A protein and the small-molecule ligand that binds it are described below.
Small molecule (SMILES): O=C(O)c1ccc(C(=O)O)cc1

Binding-site contacts:
Ligand atom C06 contacts residue TRP156 of chain 1.A at 4.5 Å (hydrophobic).
Ligand atom O11 contacts residue PHE63 of chain 1.A at 4.1 Å.
Ligand atom C10 contacts residue ALA131 of chain 1.A at 3.4 Å (hydrophobic).
Ligand atom C05 contacts residue TRP156 of chain 1.A at 3.6 Å (hydrophobic).
Ligand atom O11 contacts residue ALA131 of chain 1.A at 3.2 Å.
Ligand atom C05 contacts residue ILE179 of chain 1.A at 4.2 Å (hydrophobic).
Ligand atom C05 contacts residue MET132 of chain 1.A at 3.6 Å (hydrophobic).
Ligand atom C04 contacts residue PHE63 of chain 1.A at 4.0 Å (hydrophobic).
Ligand atom C06 contacts residue PHE63 of chain 1.A at 4.3 Å (hydrophobic).
Ligand atom C04 contacts residue ILE179 of chain 1.A at 4.1 Å (hydrophobic).
Ligand atom C06 contacts residue ILE179 of chain 1.A at 4.0 Å (hydrophobic).
Ligand atom C03 contacts residue HIS209 of chain 1.A at 4.4 Å.
Ligand atom O12 contacts residue PHE63 of chain 1.A at 2.9 Å (h-bond).
Ligand atom C06 contacts residue MET132 of chain 1.A at 4.4 Å (hydrophobic).
Ligand atom O08 contacts residue DMS1 of chain 1.D at 3.6 Å.
Ligand atom O11 contacts residue ILE179 of chain 1.A at 4.5 Å.
Ligand atom C03 contacts residue ILE179 of chain 1.A at 3.9 Å (hydrophobic).
Ligand atom O08 contacts residue TRP156 of chain 1.A at 4.0 Å.
Ligand atom C02 contacts residue ILE179 of chain 1.A at 3.7 Å (hydrophobic).
Ligand atom O11 contacts residue HIS209 of chain 1.A at 2.9 Å (h-bond).
Ligand atom C01 contacts residue PHE63 of chain 1.A at 3.8 Å (hydrophobic).
Ligand atom C02 contacts residue PHE63 of chain 1.A at 3.7 Å (hydrophobic).
Ligand atom C10 contacts residue PHE63 of chain 1.A at 3.5 Å (hydrophobic).
Ligand atom C04 contacts residue MET132 of chain 1.A at 3.7 Å (hydrophobic).
Ligand atom O12 contacts residue GLY62 of chain 1.A at 3.8 Å.
Ligand atom O12 contacts residue ALA131 of chain 1.A at 3.0 Å.
Ligand atom C01 contacts residue ILE179 of chain 1.A at 3.8 Å (hydrophobic).
Ligand atom O12 contacts residue MET132 of chain 1.A at 2.9 Å (h-bond).
Ligand atom C04 contacts residue TRP156 of chain 1.A at 3.8 Å (hydrophobic).
Ligand atom O09 contacts residue DMS1 of chain 1.D at 3.7 Å.
Ligand atom C07 contacts residue DMS1 of chain 1.D at 3.7 Å.
Ligand atom C10 contacts residue MET132 of chain 1.A at 4.0 Å (hydrophobic).
Ligand atom C03 contacts residue MET132 of chain 1.A at 4.3 Å (hydrophobic).
Ligand atom C03 contacts residue PHE63 of chain 1.A at 3.5 Å (hydrophobic).
Ligand atom C10 contacts residue HIS209 of chain 1.A at 3.8 Å.

Sequence of chain 1.A:
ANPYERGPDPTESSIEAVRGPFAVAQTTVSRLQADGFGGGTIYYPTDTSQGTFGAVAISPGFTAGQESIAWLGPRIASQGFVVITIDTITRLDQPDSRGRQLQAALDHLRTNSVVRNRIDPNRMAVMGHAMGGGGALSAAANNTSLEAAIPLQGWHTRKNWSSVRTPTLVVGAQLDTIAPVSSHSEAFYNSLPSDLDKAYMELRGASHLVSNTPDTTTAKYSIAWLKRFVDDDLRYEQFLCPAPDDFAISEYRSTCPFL